Binding-site contacts:
Ligand atom C2 contacts residue PHE42 of chain 1.B at 3.7 Å (hydrophobic).
Ligand atom O3 contacts residue ALA93 of chain 1.B at 4.0 Å.
Ligand atom O3 contacts residue ASN97 of chain 1.B at 3.1 Å (h-bond).
Ligand atom C15 contacts residue ILE41 of chain 1.B at 3.1 Å (hydrophobic).
Ligand atom O1 contacts residue ASP63 of chain 1.B at 3.2 Å.
Ligand atom C1 contacts residue PHE42 of chain 1.B at 3.7 Å (hydrophobic).
Ligand atom C5 contacts residue LEU45 of chain 1.B at 3.6 Å (hydrophobic).
Ligand atom C4 contacts residue ALA93 of chain 1.B at 3.9 Å (hydrophobic).
Ligand atom C15 contacts residue PRO46 of chain 1.B at 3.6 Å (hydrophobic).
Ligand atom C1 contacts residue ILE41 of chain 1.B at 3.3 Å (hydrophobic).
Ligand atom C3 contacts residue LEU45 of chain 1.B at 3.7 Å (hydrophobic).
Ligand atom O4 contacts residue ILE41 of chain 1.B at 3.3 Å (h-bond).
Ligand atom C2 contacts residue MET62 of chain 1.B at 3.8 Å (hydrophobic).
Ligand atom O2 contacts residue TYR54 of chain 1.B at 2.6 Å (h-bond).
Ligand atom O1 contacts residue MET89 of chain 1.B at 3.7 Å.
Ligand atom C4 contacts residue LEU45 of chain 1.B at 3.7 Å (hydrophobic).
Ligand atom C11 contacts residue ILE103 of chain 1.B at 3.9 Å (hydrophobic).
Ligand atom C10 contacts residue ILE41 of chain 1.B at 3.7 Å (hydrophobic).
Ligand atom C2 contacts residue LEU45 of chain 1.B at 3.6 Å (hydrophobic).
Ligand atom C6 contacts residue LEU45 of chain 1.B at 3.5 Å (hydrophobic).
Ligand atom C14 contacts residue PRO46 of chain 1.B at 4.0 Å (hydrophobic).
Ligand atom C7 contacts residue TYR54 of chain 1.B at 3.8 Å (hydrophobic).
Ligand atom C4 contacts residue TYR54 of chain 1.B at 3.2 Å (hydrophobic).
Ligand atom C13 contacts residue ILE41 of chain 1.B at 3.9 Å (hydrophobic).
Ligand atom C10 contacts residue PRO46 of chain 1.B at 3.9 Å (hydrophobic).
Ligand atom O2 contacts residue ASN92 of chain 1.B at 3.9 Å.
Ligand atom C3 contacts residue TYR54 of chain 1.B at 3.6 Å (hydrophobic).
Ligand atom O4 contacts residue PRO46 of chain 1.B at 3.6 Å.
Ligand atom O3 contacts residue TYR96 of chain 1.B at 3.9 Å.
Ligand atom C7 contacts residue ASN97 of chain 1.B at 4.0 Å.
Ligand atom O3 contacts residue TYR54 of chain 1.B at 3.3 Å.
Ligand atom O1 contacts residue PHE42 of chain 1.B at 2.7 Å (h-bond).
Ligand atom C14 contacts residue ILE41 of chain 1.B at 3.4 Å (hydrophobic).
Ligand atom C6 contacts residue ILE41 of chain 1.B at 3.7 Å (hydrophobic).
Ligand atom O2 contacts residue ALA93 of chain 1.B at 3.1 Å.
Ligand atom O1 contacts residue MET62 of chain 1.B at 3.2 Å (h-bond).
Ligand atom C1 contacts residue LEU45 of chain 1.B at 3.6 Å (hydrophobic).
Ligand atom C3 contacts residue MET62 of chain 1.B at 3.7 Å (hydrophobic).
Ligand atom C9 contacts residue PRO46 of chain 1.B at 3.9 Å (hydrophobic).
Ligand atom C3 contacts residue MET89 of chain 1.B at 4.0 Å (hydrophobic).

Sequence of chain 1.B:
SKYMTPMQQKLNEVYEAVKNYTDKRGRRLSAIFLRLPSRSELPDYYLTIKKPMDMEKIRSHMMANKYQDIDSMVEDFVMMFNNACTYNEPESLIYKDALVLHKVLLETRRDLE

This small molecule binds to this protein.
Small molecule (SMILES): O=c1cc(-c2ccc(O)c(O)c2)oc2cc(O)cc(O)c12